A small-molecule ligand and the protein it binds are described below.
Small molecule (SMILES): CC(=O)N[C@@H]1[C@@H](O)[C@H](O)[C@@H](CO)O[C@H]1O

Sequence of chain 1.C:
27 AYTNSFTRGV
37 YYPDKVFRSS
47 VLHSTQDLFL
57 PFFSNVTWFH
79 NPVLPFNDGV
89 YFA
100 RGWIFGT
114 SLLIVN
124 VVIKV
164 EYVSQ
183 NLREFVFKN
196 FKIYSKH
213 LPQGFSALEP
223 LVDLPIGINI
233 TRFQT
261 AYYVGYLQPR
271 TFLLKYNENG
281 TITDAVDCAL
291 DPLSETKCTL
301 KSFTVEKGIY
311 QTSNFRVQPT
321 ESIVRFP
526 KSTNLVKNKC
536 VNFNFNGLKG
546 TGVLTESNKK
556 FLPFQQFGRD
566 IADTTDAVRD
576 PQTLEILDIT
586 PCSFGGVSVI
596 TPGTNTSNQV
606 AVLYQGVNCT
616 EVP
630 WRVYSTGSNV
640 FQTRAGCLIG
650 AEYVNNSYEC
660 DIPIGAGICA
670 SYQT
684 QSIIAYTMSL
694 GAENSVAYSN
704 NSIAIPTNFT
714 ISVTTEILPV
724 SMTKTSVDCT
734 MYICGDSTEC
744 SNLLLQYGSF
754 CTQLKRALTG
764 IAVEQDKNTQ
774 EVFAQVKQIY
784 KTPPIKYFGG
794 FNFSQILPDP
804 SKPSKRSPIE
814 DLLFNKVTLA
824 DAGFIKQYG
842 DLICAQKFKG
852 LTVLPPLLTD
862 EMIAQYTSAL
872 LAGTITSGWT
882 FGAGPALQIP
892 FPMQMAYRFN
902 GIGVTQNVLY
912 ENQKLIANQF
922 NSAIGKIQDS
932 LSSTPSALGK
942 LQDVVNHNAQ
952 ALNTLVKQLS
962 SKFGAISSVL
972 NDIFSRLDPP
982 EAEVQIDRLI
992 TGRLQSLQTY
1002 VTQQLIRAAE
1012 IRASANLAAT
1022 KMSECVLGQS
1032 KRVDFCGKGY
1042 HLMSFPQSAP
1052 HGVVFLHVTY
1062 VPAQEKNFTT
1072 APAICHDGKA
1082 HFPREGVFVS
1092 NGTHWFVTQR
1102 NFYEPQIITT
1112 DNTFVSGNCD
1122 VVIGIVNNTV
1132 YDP

Binding-site contacts:
Ligand atom O7 contacts residue GLN1065 of chain 1.C at 3.2 Å (h-bond).
Ligand atom C2 contacts residue ASN711 of chain 1.C at 2.5 Å.
Ligand atom C4 contacts residue ASN711 of chain 1.C at 4.2 Å.
Ligand atom O6 contacts residue LEU916 of chain 1.C at 4.2 Å.
Ligand atom C7 contacts residue GLN1065 of chain 1.C at 4.2 Å.
Ligand atom O7 contacts residue ASN711 of chain 1.C at 3.5 Å (h-bond).
Ligand atom C5 contacts residue ASN711 of chain 1.C at 3.6 Å.
Ligand atom O5 contacts residue ASN711 of chain 1.C at 2.3 Å (h-bond).
Ligand atom C5 contacts residue LEU916 of chain 1.C at 4.0 Å (hydrophobic).
Ligand atom C6 contacts residue GLN920 of chain 1.C at 4.4 Å.
Ligand atom N2 contacts residue ASN711 of chain 1.C at 2.9 Å (h-bond).
Ligand atom C3 contacts residue ASN711 of chain 1.C at 3.8 Å.
Ligand atom C1 contacts residue ASN711 of chain 1.C at 1.4 Å.
Ligand atom O5 contacts residue GLN1065 of chain 1.C at 3.8 Å.
Ligand atom C1 contacts residue LEU916 of chain 1.C at 4.5 Å (hydrophobic).
Ligand atom O6 contacts residue GLN920 of chain 1.C at 3.0 Å (h-bond).
Ligand atom C6 contacts residue LEU916 of chain 1.C at 4.5 Å (hydrophobic).
Ligand atom O4 contacts residue LEU916 of chain 1.C at 4.2 Å.
Ligand atom C2 contacts residue GLN1065 of chain 1.C at 4.5 Å.
Ligand atom C1 contacts residue GLN1065 of chain 1.C at 4.0 Å.
Ligand atom C7 contacts residue ASN711 of chain 1.C at 3.4 Å.